Binding-site contacts:
Ligand atom O8 contacts residue TYR324 of chain 4.A at 3.3 Å (h-bond).
Ligand atom C3 contacts residue TYR324 of chain 4.A at 3.7 Å (hydrophobic).
Ligand atom C1 contacts residue TYR324 of chain 4.A at 3.2 Å (hydrophobic).
Ligand atom C38 contacts residue GLU196 of chain 4.A at 3.7 Å.
Ligand atom N27 contacts residue GLU38 of chain 4.A at 3.8 Å.
Ligand atom O7 contacts residue TYR324 of chain 4.A at 3.3 Å (h-bond).
Ligand atom C5 contacts residue TYR324 of chain 4.A at 3.5 Å (hydrophobic).
Ligand atom C39 contacts residue ILE142 of chain 4.A at 3.8 Å (hydrophobic).
Ligand atom N27 contacts residue LEU53 of chain 4.A at 3.6 Å.
Ligand atom O7 contacts residue ARG290 of chain 4.A at 2.9 Å (salt-bridge).
Ligand atom O8 contacts residue ARG290 of chain 4.A at 2.8 Å (salt-bridge).
Ligand atom O8 contacts residue ARG37 of chain 4.A at 2.8 Å (salt-bridge).
Ligand atom C6 contacts residue ARG37 of chain 4.A at 3.7 Å.
Ligand atom N30 contacts residue GLU38 of chain 4.A at 3.6 Å (salt-bridge).
Ligand atom N27 contacts residue GLU147 of chain 4.A at 3.0 Å (salt-bridge).
Ligand atom C6 contacts residue TYR324 of chain 4.A at 3.1 Å (hydrophobic).
Ligand atom N27 contacts residue TRP98 of chain 4.A at 2.8 Å (h-bond).
Ligand atom N25 contacts residue GLU38 of chain 4.A at 3.8 Å.
Ligand atom C26 contacts residue TRP98 of chain 4.A at 3.8 Å (hydrophobic).
Ligand atom C39 contacts residue ARG71 of chain 4.A at 3.8 Å.
Ligand atom N30 contacts residue ASP70 of chain 4.A at 3.1 Å (salt-bridge).
Ligand atom N30 contacts residue ARG75 of chain 4.A at 3.6 Å (salt-bridge).
Ligand atom C37 contacts residue GLU197 of chain 4.A at 3.6 Å.
Ligand atom C3 contacts residue GLU197 of chain 4.A at 3.8 Å.
Ligand atom N30 contacts residue TRP98 of chain 4.A at 3.9 Å.
Ligand atom C38 contacts residue LYS212 of chain 4.A at 3.7 Å.
Ligand atom C1 contacts residue ARG37 of chain 4.A at 3.8 Å.
Ligand atom C36 contacts residue ARG144 of chain 4.A at 3.9 Å.
Ligand atom C15 contacts residue TRP98 of chain 4.A at 3.7 Å (hydrophobic).
Ligand atom O14 contacts residue ARG71 of chain 4.A at 2.9 Å (salt-bridge).
Ligand atom C26 contacts residue GLU38 of chain 4.A at 3.6 Å.
Ligand atom C4 contacts residue TYR324 of chain 4.A at 3.7 Å (hydrophobic).
Ligand atom C1 contacts residue ASP70 of chain 4.A at 3.4 Å.
Ligand atom C2 contacts residue ASP70 of chain 4.A at 3.3 Å.
Ligand atom C4 contacts residue ASP70 of chain 4.A at 3.8 Å.
Ligand atom O14 contacts residue ASP70 of chain 4.A at 3.8 Å.
Ligand atom C5 contacts residue ASP70 of chain 4.A at 3.7 Å.
Ligand atom C1 contacts residue GLU38 of chain 4.A at 3.3 Å.
Ligand atom O9 contacts residue ASP70 of chain 4.A at 3.0 Å (salt-bridge).
Ligand atom C6 contacts residue ARG290 of chain 4.A at 3.6 Å.

Sequence of chain 4.A:
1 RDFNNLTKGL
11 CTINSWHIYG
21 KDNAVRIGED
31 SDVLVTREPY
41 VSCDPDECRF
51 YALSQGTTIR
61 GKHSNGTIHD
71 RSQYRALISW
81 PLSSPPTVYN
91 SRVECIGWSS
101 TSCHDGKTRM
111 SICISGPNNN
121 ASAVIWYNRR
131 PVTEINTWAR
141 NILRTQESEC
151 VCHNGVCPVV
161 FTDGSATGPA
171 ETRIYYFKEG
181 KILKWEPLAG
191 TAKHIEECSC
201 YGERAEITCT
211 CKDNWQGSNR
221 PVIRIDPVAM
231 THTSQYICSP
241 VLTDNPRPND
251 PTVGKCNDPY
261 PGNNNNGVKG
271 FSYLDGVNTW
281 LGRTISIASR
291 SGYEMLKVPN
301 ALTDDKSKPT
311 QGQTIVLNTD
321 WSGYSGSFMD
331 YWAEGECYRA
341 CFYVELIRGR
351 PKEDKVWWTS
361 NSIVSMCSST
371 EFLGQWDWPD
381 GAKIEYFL

A small-molecule ligand and the protein it binds are described below.
Small molecule (SMILES): CCC(CC)[C@H](NC(C)=O)[C@@H]1[C@H](O)[C@@H](C(=O)O)C[C@H]1NC(=N)N